Sequence of chain 1.P:
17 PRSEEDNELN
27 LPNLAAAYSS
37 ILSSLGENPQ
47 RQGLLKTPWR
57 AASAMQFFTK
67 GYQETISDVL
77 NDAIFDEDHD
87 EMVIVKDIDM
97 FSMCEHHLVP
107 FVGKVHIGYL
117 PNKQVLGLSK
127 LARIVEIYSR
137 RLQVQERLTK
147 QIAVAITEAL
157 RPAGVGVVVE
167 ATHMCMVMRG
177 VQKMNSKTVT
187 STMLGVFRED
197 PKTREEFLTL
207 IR

This protein binds this small molecule.
Small molecule (SMILES): Nc1nc2c(ccn2[C@@H]2O[C@H](COP(=O)(O)OP(=O)(O)OP(=O)(O)O)[C@@H](O)[C@H]2O)c(=O)[nH]1

Sequence of chain 1.K:
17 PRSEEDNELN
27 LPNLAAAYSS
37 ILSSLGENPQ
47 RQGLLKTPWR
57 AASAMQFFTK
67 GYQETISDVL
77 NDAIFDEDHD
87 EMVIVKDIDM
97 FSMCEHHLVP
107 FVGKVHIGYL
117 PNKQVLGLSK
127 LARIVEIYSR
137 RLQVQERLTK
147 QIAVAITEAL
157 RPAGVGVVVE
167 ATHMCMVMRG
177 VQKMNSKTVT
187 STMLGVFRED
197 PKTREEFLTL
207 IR

Binding-site contacts:
Ligand atom O5 contacts residue ARG175 of chain 1.O at 3.3 Å (salt-bridge).
Ligand atom O13 contacts residue HIS169 of chain 1.O at 3.6 Å.
Ligand atom O2 contacts residue ARG56 of chain 1.P at 3.6 Å (salt-bridge).
Ligand atom N3 contacts residue LEU124 of chain 1.K at 3.5 Å.
Ligand atom O3 contacts residue ASN77 of chain 1.K at 2.9 Å (h-bond).
Ligand atom C10 contacts residue VAL140 of chain 1.O at 3.7 Å (hydrophobic).
Ligand atom O contacts residue PHE81 of chain 1.K at 3.5 Å.
Ligand atom O11 contacts residue SER125 of chain 1.K at 2.7 Å (h-bond).
Ligand atom O12 contacts residue SER125 of chain 1.K at 2.9 Å (h-bond).
Ligand atom C4 contacts residue HIS102 of chain 1.O at 3.4 Å.
Ligand atom O5 contacts residue HIS103 of chain 1.O at 2.6 Å (h-bond).
Ligand atom O7 contacts residue LYS126 of chain 1.K at 3.5 Å (salt-bridge).
Ligand atom N contacts residue VAL121 of chain 1.K at 3.4 Å.
Ligand atom C3 contacts residue HIS102 of chain 1.O at 3.6 Å.
Ligand atom C8 contacts residue SER125 of chain 1.K at 3.3 Å.
Ligand atom N contacts residue GLU142 of chain 1.O at 3.2 Å (salt-bridge).
Ligand atom N2 contacts residue HIS102 of chain 1.O at 3.7 Å.
Ligand atom O13 contacts residue VAL140 of chain 1.O at 3.2 Å.
Ligand atom O11 contacts residue LYS126 of chain 1.K at 3.5 Å.
Ligand atom C contacts residue LEU124 of chain 1.K at 3.4 Å (hydrophobic).
Ligand atom O8 contacts residue ARG175 of chain 1.O at 3.0 Å (salt-bridge).
Ligand atom N1 contacts residue LEU124 of chain 1.K at 3.2 Å (h-bond).
Ligand atom O8 contacts residue SER125 of chain 1.K at 3.4 Å (h-bond).
Ligand atom O9 contacts residue SER125 of chain 1.K at 2.6 Å (h-bond).
Ligand atom O11 contacts residue GLY123 of chain 1.K at 3.5 Å.
Ligand atom N3 contacts residue GLU142 of chain 1.O at 3.0 Å (salt-bridge).
Ligand atom O9 contacts residue LYS126 of chain 1.K at 3.0 Å (salt-bridge).
Ligand atom O13 contacts residue GLN141 of chain 1.O at 2.8 Å (h-bond).
Ligand atom O4 contacts residue ARG56 of chain 1.P at 3.6 Å.
Ligand atom O3 contacts residue LYS126 of chain 1.K at 3.0 Å (salt-bridge).
Ligand atom N contacts residue LEU122 of chain 1.K at 3.3 Å (h-bond).
Ligand atom P2 contacts residue SER125 of chain 1.K at 3.4 Å.
Ligand atom O13 contacts residue LEU124 of chain 1.K at 3.5 Å.
Ligand atom O9 contacts residue ARG129 of chain 1.K at 2.9 Å (salt-bridge).
Ligand atom O12 contacts residue LEU124 of chain 1.K at 3.7 Å.
Ligand atom O10 contacts residue ARG129 of chain 1.K at 3.0 Å (salt-bridge).
Ligand atom P2 contacts residue ARG175 of chain 1.O at 3.6 Å.
Ligand atom C10 contacts residue LEU124 of chain 1.K at 3.4 Å (hydrophobic).
Ligand atom C3 contacts residue CYS100 of chain 1.O at 3.6 Å (hydrophobic).
Ligand atom O10 contacts residue ARG175 of chain 1.O at 2.8 Å (salt-bridge).

Sequence of chain 1.O:
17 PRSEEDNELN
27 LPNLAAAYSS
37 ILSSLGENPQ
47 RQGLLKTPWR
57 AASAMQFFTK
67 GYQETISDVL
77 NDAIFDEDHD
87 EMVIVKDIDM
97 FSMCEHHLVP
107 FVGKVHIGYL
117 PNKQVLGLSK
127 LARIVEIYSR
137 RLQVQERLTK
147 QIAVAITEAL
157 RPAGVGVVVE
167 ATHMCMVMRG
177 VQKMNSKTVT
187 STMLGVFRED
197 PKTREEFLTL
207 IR